This protein binds this small molecule.
Small molecule (SMILES): CNc1ncc2cc3cnccc3c([N+](=O)[O-])c2n1

Sequence of chain 1.A:
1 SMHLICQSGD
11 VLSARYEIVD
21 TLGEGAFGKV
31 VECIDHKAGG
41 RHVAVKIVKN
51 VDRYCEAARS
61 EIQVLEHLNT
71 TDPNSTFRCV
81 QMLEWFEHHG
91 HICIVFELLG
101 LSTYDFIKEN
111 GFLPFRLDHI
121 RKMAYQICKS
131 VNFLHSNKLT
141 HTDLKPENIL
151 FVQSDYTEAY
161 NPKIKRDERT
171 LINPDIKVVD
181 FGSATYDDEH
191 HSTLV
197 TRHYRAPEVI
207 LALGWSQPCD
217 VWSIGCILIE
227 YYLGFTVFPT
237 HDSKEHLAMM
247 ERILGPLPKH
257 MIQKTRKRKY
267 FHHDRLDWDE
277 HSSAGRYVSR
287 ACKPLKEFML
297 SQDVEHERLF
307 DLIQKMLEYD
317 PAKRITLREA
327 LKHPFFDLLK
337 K

Binding-site contacts:
Ligand atom N1 contacts residue VAL30 of chain 1.A at 4.0 Å.
Ligand atom C8 contacts residue LEU150 of chain 1.A at 3.8 Å (hydrophobic).
Ligand atom O1 contacts residue VAL30 of chain 1.A at 3.4 Å.
Ligand atom C9 contacts residue VAL179 of chain 1.A at 3.9 Å (hydrophobic).
Ligand atom C2 contacts residue LEU150 of chain 1.A at 3.9 Å (hydrophobic).
Ligand atom O1 contacts residue LEU22 of chain 1.A at 3.8 Å.
Ligand atom C3 contacts residue LEU99 of chain 1.A at 3.6 Å (hydrophobic).
Ligand atom N3 contacts residue ASP180 of chain 1.A at 3.7 Å.
Ligand atom N contacts residue ALA44 of chain 1.A at 3.8 Å.
Ligand atom N4 contacts residue PHE96 of chain 1.A at 4.0 Å.
Ligand atom C3 contacts residue ALA44 of chain 1.A at 3.6 Å (hydrophobic).
Ligand atom N2 contacts residue VAL30 of chain 1.A at 4.0 Å.
Ligand atom C5 contacts residue PHE96 of chain 1.A at 3.8 Å (hydrophobic).
Ligand atom N contacts residue GLU97 of chain 1.A at 3.5 Å (salt-bridge).
Ligand atom C4 contacts residue LEU150 of chain 1.A at 3.8 Å (hydrophobic).
Ligand atom C2 contacts residue LEU22 of chain 1.A at 3.7 Å (hydrophobic).
Ligand atom C10 contacts residue LYS46 of chain 1.A at 4.0 Å.
Ligand atom C2 contacts residue LEU99 of chain 1.A at 3.6 Å (hydrophobic).
Ligand atom C11 contacts residue PHE96 of chain 1.A at 3.5 Å (hydrophobic).
Ligand atom C1 contacts residue LEU22 of chain 1.A at 3.7 Å (hydrophobic).
Ligand atom N contacts residue LEU98 of chain 1.A at 3.7 Å.
Ligand atom C contacts residue VAL30 of chain 1.A at 4.1 Å (hydrophobic).
Ligand atom N4 contacts residue VAL179 of chain 1.A at 3.7 Å.
Ligand atom C contacts residue LEU150 of chain 1.A at 3.4 Å (hydrophobic).
Ligand atom C4 contacts residue ALA44 of chain 1.A at 4.0 Å (hydrophobic).
Ligand atom N contacts residue LEU99 of chain 1.A at 2.8 Å (h-bond).
Ligand atom C11 contacts residue VAL179 of chain 1.A at 3.7 Å (hydrophobic).
Ligand atom C6 contacts residue VAL179 of chain 1.A at 4.0 Å (hydrophobic).
Ligand atom C1 contacts residue LEU150 of chain 1.A at 3.5 Å (hydrophobic).
Ligand atom N3 contacts residue LYS46 of chain 1.A at 3.2 Å (salt-bridge).
Ligand atom C6 contacts residue PHE96 of chain 1.A at 3.9 Å (hydrophobic).
Ligand atom C2 contacts residue LEU98 of chain 1.A at 4.1 Å (hydrophobic).
Ligand atom C9 contacts residue LYS46 of chain 1.A at 3.7 Å.
Ligand atom C10 contacts residue PHE27 of chain 1.A at 4.0 Å (hydrophobic).
Ligand atom N4 contacts residue ASP180 of chain 1.A at 3.7 Å.
Ligand atom N4 contacts residue LYS46 of chain 1.A at 3.7 Å.
Ligand atom N2 contacts residue VAL179 of chain 1.A at 4.1 Å.
Ligand atom C8 contacts residue VAL30 of chain 1.A at 3.9 Å (hydrophobic).
Ligand atom C10 contacts residue ASP180 of chain 1.A at 4.0 Å.
Ligand atom C3 contacts residue GLU97 of chain 1.A at 3.0 Å.